This protein binds this small molecule.
Small molecule (SMILES): CC(=O)N[C@@H]1[C@@H](O)[C@H](O)[C@@H](CO)O[C@H]1O

Sequence of chain 3.A:
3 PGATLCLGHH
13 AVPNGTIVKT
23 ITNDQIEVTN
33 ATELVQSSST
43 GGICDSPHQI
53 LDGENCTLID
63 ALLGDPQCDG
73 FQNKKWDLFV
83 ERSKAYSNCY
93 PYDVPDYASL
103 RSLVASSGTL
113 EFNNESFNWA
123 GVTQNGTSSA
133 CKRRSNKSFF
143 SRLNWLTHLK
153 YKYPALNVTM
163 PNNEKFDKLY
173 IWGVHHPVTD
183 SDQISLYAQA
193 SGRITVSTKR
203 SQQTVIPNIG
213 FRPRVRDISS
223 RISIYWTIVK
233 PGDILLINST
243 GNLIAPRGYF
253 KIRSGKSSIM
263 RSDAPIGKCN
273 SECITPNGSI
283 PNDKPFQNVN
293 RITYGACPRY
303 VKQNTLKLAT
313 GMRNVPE

Binding-site contacts:
Ligand atom C2 contacts residue ASN57 of chain 3.A at 2.4 Å.
Ligand atom O5 contacts residue TYR88 of chain 3.A at 3.5 Å (h-bond).
Ligand atom N2 contacts residue ASN57 of chain 3.A at 2.9 Å (h-bond).
Ligand atom C1 contacts residue ASN57 of chain 3.A at 1.4 Å.
Ligand atom O6 contacts residue TYR88 of chain 3.A at 2.9 Å (h-bond).
Ligand atom C7 contacts residue ASN57 of chain 3.A at 3.5 Å.
Ligand atom C5 contacts residue ASN57 of chain 3.A at 3.6 Å.
Ligand atom O5 contacts residue ASN57 of chain 3.A at 2.3 Å (h-bond).
Ligand atom C3 contacts residue ASN57 of chain 3.A at 3.8 Å.
Ligand atom O7 contacts residue ASN57 of chain 3.A at 3.7 Å.
Ligand atom C6 contacts residue TYR88 of chain 3.A at 3.6 Å (hydrophobic).
Ligand atom C5 contacts residue TYR88 of chain 3.A at 4.2 Å (hydrophobic).
Ligand atom C4 contacts residue ASN57 of chain 3.A at 4.2 Å.
Ligand atom C8 contacts residue GLU56 of chain 3.A at 3.5 Å.